A protein and the small-molecule ligand that binds it are described below.
Small molecule (SMILES): CC(=O)N[C@H]1[C@H](O[C@H]2[C@H](O)[C@@H](NC(C)=O)CO[C@@H]2CO[C@@H]2O[C@@H](C)[C@@H](O)[C@@H](O)[C@@H]2O)O[C@H](CO)[C@@H](O[C@@H]2O[C@H](CO)[C@@H](O)[C@H](O[C@H]3O[C@H](CO)[C@@H](O)[C@H](O)[C@@H]3O)[C@@H]2O)[C@@H]1O

Sequence of chain 26.E:
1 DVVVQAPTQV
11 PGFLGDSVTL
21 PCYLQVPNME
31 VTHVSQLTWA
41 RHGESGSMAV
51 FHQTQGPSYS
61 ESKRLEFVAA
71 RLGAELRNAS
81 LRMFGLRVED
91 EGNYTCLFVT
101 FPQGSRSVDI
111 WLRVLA

Binding-site contacts:
Ligand atom C4 contacts residue ASN93 of chain 26.E at 3.6 Å.
Ligand atom C5 contacts residue TRP111 of chain 26.E at 3.7 Å (hydrophobic).
Ligand atom C2 contacts residue TRP111 of chain 26.E at 4.1 Å (hydrophobic).
Ligand atom C8 contacts residue GLU91 of chain 26.E at 3.8 Å.
Ligand atom C2 contacts residue ASN93 of chain 26.E at 1.8 Å.
Ligand atom O7 contacts residue TRP111 of chain 26.E at 3.6 Å.
Ligand atom O5 contacts residue ASN93 of chain 26.E at 2.3 Å (h-bond).
Ligand atom O3 contacts residue ASN93 of chain 26.E at 4.0 Å.
Ligand atom C5 contacts residue ASN93 of chain 26.E at 4.0 Å.
Ligand atom N2 contacts residue ASN93 of chain 26.E at 2.5 Å (h-bond).
Ligand atom O3 contacts residue TRP111 of chain 26.E at 4.3 Å.
Ligand atom C4 contacts residue TRP111 of chain 26.E at 4.0 Å (hydrophobic).
Ligand atom O4 contacts residue TRP111 of chain 26.E at 3.4 Å.
Ligand atom O5 contacts residue TRP111 of chain 26.E at 4.3 Å.
Ligand atom C7 contacts residue ASN93 of chain 26.E at 3.5 Å.
Ligand atom C6 contacts residue HIS42 of chain 26.E at 4.3 Å.
Ligand atom C6 contacts residue ASN93 of chain 26.E at 3.1 Å.
Ligand atom C8 contacts residue GLY92 of chain 26.E at 3.6 Å.
Ligand atom C1 contacts residue TRP111 of chain 26.E at 3.9 Å (hydrophobic).
Ligand atom O5 contacts residue ASN93 of chain 26.E at 4.1 Å.
Ligand atom C7 contacts residue GLY92 of chain 26.E at 4.2 Å.
Ligand atom C8 contacts residue TRP111 of chain 26.E at 3.3 Å (hydrophobic).
Ligand atom C5 contacts residue ASN93 of chain 26.E at 3.5 Å.
Ligand atom C3 contacts residue TRP111 of chain 26.E at 3.7 Å (hydrophobic).
Ligand atom C1 contacts residue ASN93 of chain 26.E at 1.4 Å.
Ligand atom N2 contacts residue GLY92 of chain 26.E at 4.2 Å.
Ligand atom N2 contacts residue TRP111 of chain 26.E at 3.5 Å.
Ligand atom C7 contacts residue TRP111 of chain 26.E at 3.8 Å (hydrophobic).
Ligand atom C3 contacts residue ASN93 of chain 26.E at 3.1 Å.
Ligand atom O7 contacts residue ASN93 of chain 26.E at 3.9 Å.